Sequence of chain 2.A:
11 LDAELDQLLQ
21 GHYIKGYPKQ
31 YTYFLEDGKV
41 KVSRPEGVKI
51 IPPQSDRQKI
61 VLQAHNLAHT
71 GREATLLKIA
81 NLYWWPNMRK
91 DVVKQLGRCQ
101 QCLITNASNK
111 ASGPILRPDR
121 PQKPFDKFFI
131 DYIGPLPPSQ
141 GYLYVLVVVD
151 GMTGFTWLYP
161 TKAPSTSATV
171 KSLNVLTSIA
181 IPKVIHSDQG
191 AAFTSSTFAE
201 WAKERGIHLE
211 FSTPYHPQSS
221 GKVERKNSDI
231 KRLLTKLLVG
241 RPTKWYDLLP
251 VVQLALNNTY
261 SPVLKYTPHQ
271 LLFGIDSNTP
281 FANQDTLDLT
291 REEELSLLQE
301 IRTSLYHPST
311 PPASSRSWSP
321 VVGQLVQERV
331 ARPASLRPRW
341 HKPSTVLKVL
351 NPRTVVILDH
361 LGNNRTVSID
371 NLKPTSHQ

A small-molecule ligand and the protein it binds are described below.
Small molecule (SMILES): CC(C)N1C[C@H](C)n2c(c(O)c3c(=O)n(Cc4ccc(F)cc4)nc(N(C)S(C)(=O)=O)c32)C1=O

Binding-site contacts:
Ligand atom CAC contacts residue TYR215 of chain 2.A at 3.7 Å (hydrophobic).
Ligand atom CAS contacts residue MG1 of chain 2.L at 2.9 Å.
Ligand atom CAV contacts residue GLU224 of chain 2.A at 3.7 Å.
Ligand atom CAY contacts residue MG1 of chain 2.M at 2.9 Å.
Ligand atom CAO contacts residue PRO217 of chain 2.A at 3.5 Å (hydrophobic).
Ligand atom CAV contacts residue ASP188 of chain 2.A at 3.6 Å.
Ligand atom CAM contacts residue GLU224 of chain 2.A at 3.8 Å.
Ligand atom NAR contacts residue PRO217 of chain 2.A at 3.3 Å.
Ligand atom OAG contacts residue GLU224 of chain 2.A at 3.0 Å (salt-bridge).
Ligand atom CAB contacts residue GLY190 of chain 2.A at 3.5 Å.
Ligand atom OAI contacts residue TYR215 of chain 2.A at 3.0 Å.
Ligand atom CAV contacts residue MG1 of chain 2.L at 2.9 Å.
Ligand atom CAZ contacts residue GLU224 of chain 2.A at 3.6 Å.
Ligand atom CAW contacts residue ASP188 of chain 2.A at 3.4 Å.
Ligand atom CAV contacts residue MG1 of chain 2.M at 2.9 Å.
Ligand atom CAU contacts residue PRO217 of chain 2.A at 3.5 Å (hydrophobic).
Ligand atom OAJ contacts residue MG1 of chain 2.L at 2.0 Å.
Ligand atom FAK contacts residue GLN218 of chain 2.A at 3.5 Å.
Ligand atom CAW contacts residue MG1 of chain 2.L at 3.1 Å.
Ligand atom CAD contacts residue TYR215 of chain 2.A at 3.5 Å (hydrophobic).
Ligand atom OAJ contacts residue ASP131 of chain 2.A at 2.9 Å (salt-bridge).
Ligand atom CAL contacts residue PRO217 of chain 2.A at 3.7 Å (hydrophobic).
Ligand atom CBB contacts residue GLY190 of chain 2.A at 3.8 Å.
Ligand atom CAS contacts residue ASP188 of chain 2.A at 3.1 Å.
Ligand atom CAN contacts residue PRO217 of chain 2.A at 3.6 Å (hydrophobic).
Ligand atom CAO contacts residue GLU224 of chain 2.A at 3.7 Å.
Ligand atom CAD contacts residue PRO217 of chain 2.A at 3.4 Å (hydrophobic).
Ligand atom OAJ contacts residue GLU224 of chain 2.A at 3.4 Å (salt-bridge).
Ligand atom OAF contacts residue ASP188 of chain 2.A at 2.7 Å (salt-bridge).
Ligand atom OAG contacts residue MG1 of chain 2.M at 2.1 Å.
Ligand atom CAZ contacts residue MG1 of chain 2.M at 3.1 Å.
Ligand atom OAJ contacts residue MG1 of chain 2.M at 2.1 Å.
Ligand atom CAM contacts residue PRO217 of chain 2.A at 3.7 Å (hydrophobic).
Ligand atom CAX contacts residue PRO217 of chain 2.A at 3.6 Å (hydrophobic).
Ligand atom NF contacts residue PRO217 of chain 2.A at 3.6 Å.
Ligand atom CAY contacts residue GLU224 of chain 2.A at 3.5 Å.
Ligand atom CAE contacts residue PRO217 of chain 2.A at 3.5 Å (hydrophobic).
Ligand atom OAJ contacts residue ASP188 of chain 2.A at 3.4 Å (salt-bridge).
Ligand atom OAF contacts residue MG1 of chain 2.L at 2.0 Å.
Ligand atom CAB contacts residue GLN189 of chain 2.A at 3.6 Å.